The small molecule below binds the protein below.
Small molecule (SMILES): CC(C)C[C@H](NC(=O)[C@H](CC(C)C)NC(=O)[C@H](CCCN=C(N)N)NC(=O)[C@@H](N)CC(N)=O)C(=O)N[C@@H](CC(C)C)C(=O)N[C@H](C(=O)NCC=O)[C@@H](C)O.O

Sequence of chain 2.A:
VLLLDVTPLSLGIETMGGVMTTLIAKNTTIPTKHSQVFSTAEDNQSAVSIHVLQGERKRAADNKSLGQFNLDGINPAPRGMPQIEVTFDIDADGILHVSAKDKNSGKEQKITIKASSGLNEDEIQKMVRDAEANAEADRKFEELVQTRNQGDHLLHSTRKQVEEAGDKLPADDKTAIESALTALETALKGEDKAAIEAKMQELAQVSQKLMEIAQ

Sequence of chain 4.A:
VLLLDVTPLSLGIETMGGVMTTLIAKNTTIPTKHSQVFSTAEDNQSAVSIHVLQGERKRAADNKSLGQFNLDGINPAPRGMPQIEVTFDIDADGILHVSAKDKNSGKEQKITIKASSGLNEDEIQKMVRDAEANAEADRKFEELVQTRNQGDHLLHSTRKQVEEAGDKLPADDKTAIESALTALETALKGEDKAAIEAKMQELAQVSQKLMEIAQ

Binding-site contacts:
Ligand atom CA contacts residue SER49 of chain 4.A at 3.8 Å.
Ligand atom C contacts residue SER39 of chain 4.A at 3.4 Å.
Ligand atom CD2 contacts residue ALA41 of chain 4.A at 3.7 Å (hydrophobic).
Ligand atom CD1 contacts residue THR40 of chain 4.A at 3.8 Å.
Ligand atom CD2 contacts residue GLU14 of chain 4.A at 3.2 Å.
Ligand atom O contacts residue PHE38 of chain 4.A at 3.2 Å.
Ligand atom OG1 contacts residue GLN45 of chain 4.A at 3.2 Å.
Ligand atom O contacts residue SER49 of chain 4.A at 3.0 Å (h-bond).
Ligand atom CG2 contacts residue ALA47 of chain 4.A at 2.8 Å (hydrophobic).
Ligand atom CD1 contacts residue ILE50 of chain 4.A at 3.7 Å (hydrophobic).
Ligand atom C contacts residue GLN45 of chain 4.A at 3.4 Å.
Ligand atom C contacts residue SER49 of chain 4.A at 3.3 Å.
Ligand atom NE contacts residue THR15 of chain 4.A at 3.8 Å.
Ligand atom CB contacts residue SER39 of chain 4.A at 3.7 Å.
Ligand atom O contacts residue THR15 of chain 4.A at 3.5 Å.
Ligand atom C contacts residue SER49 of chain 4.A at 3.4 Å.
Ligand atom O contacts residue VAL48 of chain 4.A at 3.5 Å.
Ligand atom N contacts residue GLN45 of chain 4.A at 3.6 Å (h-bond).
Ligand atom CA contacts residue ALA47 of chain 4.A at 3.8 Å (hydrophobic).
Ligand atom CA contacts residue SER39 of chain 4.A at 3.2 Å.
Ligand atom N contacts residue SER39 of chain 4.A at 2.7 Å (h-bond).
Ligand atom N contacts residue GLN150 of chain 2.A at 3.8 Å.
Ligand atom O contacts residue SER39 of chain 4.A at 2.9 Å (h-bond).
Ligand atom OD1 contacts residue HIS153 of chain 2.A at 3.7 Å.
Ligand atom CB contacts residue ALA47 of chain 4.A at 3.5 Å (hydrophobic).
Ligand atom CB contacts residue PHE38 of chain 4.A at 3.6 Å (hydrophobic).
Ligand atom CD1 contacts residue ALA41 of chain 4.A at 3.8 Å (hydrophobic).
Ligand atom CD1 contacts residue ARG79 of chain 4.A at 3.8 Å.
Ligand atom O contacts residue ALA41 of chain 4.A at 3.2 Å (h-bond).
Ligand atom N contacts residue SER49 of chain 4.A at 2.4 Å (h-bond).
Ligand atom N contacts residue GLN146 of chain 2.A at 3.1 Å (h-bond).
Ligand atom CB contacts residue ALA41 of chain 4.A at 3.8 Å (hydrophobic).
Ligand atom O contacts residue GLN45 of chain 4.A at 3.0 Å (h-bond).
Ligand atom CD2 contacts residue ILE13 of chain 4.A at 3.7 Å (hydrophobic).
Ligand atom CA contacts residue SER49 of chain 4.A at 3.4 Å.
Ligand atom CD2 contacts residue THR40 of chain 4.A at 3.6 Å.
Ligand atom CG contacts residue THR15 of chain 4.A at 3.8 Å.
Ligand atom CD1 contacts residue PHE38 of chain 4.A at 3.7 Å (hydrophobic).
Ligand atom O contacts residue MET16 of chain 4.A at 2.9 Å (h-bond).
Ligand atom OG1 contacts residue ALA47 of chain 4.A at 3.7 Å.